Binding-site contacts:
Ligand atom O5 contacts residue ASN52 of chain 1.B at 2.3 Å (h-bond).
Ligand atom C3 contacts residue ASN52 of chain 1.B at 3.9 Å.
Ligand atom C5 contacts residue ASN52 of chain 1.B at 3.6 Å.
Ligand atom C1 contacts residue ASN52 of chain 1.B at 1.5 Å.
Ligand atom C8 contacts residue ASN52 of chain 1.B at 3.9 Å.
Ligand atom C8 contacts residue SER54 of chain 1.B at 3.2 Å.
Ligand atom C7 contacts residue VAL45 of chain 1.B at 4.4 Å (hydrophobic).
Ligand atom C2 contacts residue ASN52 of chain 1.B at 2.7 Å.
Ligand atom C8 contacts residue SER53 of chain 1.B at 3.8 Å.
Ligand atom C7 contacts residue ASN52 of chain 1.B at 4.3 Å.
Ligand atom C4 contacts residue ASN52 of chain 1.B at 4.3 Å.
Ligand atom C7 contacts residue SER54 of chain 1.B at 3.3 Å.
Ligand atom C1 contacts residue ASN47 of chain 1.B at 4.5 Å.
Ligand atom C7 contacts residue SER53 of chain 1.B at 4.3 Å.
Ligand atom N2 contacts residue ASN52 of chain 1.B at 3.1 Å (h-bond).
Ligand atom O7 contacts residue SER54 of chain 1.B at 2.8 Å (h-bond).
Ligand atom C8 contacts residue GLU34 of chain 1.B at 4.2 Å.
Ligand atom C8 contacts residue VAL45 of chain 1.B at 3.1 Å (hydrophobic).

Sequence of chain 1.B:
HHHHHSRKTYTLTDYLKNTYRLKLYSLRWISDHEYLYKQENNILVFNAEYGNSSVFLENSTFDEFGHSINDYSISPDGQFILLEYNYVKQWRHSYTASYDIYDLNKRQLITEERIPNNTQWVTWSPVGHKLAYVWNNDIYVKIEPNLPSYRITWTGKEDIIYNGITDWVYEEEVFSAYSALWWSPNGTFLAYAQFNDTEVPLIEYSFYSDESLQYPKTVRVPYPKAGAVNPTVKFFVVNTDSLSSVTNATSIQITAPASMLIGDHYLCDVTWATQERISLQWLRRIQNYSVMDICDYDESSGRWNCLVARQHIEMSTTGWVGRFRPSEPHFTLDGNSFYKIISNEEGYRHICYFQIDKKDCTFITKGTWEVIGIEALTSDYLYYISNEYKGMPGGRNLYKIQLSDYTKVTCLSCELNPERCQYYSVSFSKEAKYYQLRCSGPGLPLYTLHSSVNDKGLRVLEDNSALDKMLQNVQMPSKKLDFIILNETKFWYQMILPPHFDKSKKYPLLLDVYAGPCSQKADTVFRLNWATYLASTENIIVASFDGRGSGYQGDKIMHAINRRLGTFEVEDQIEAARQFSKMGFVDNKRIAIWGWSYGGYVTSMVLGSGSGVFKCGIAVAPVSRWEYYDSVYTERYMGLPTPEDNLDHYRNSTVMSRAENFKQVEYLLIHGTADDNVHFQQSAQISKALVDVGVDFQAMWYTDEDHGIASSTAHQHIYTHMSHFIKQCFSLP

This small molecule binds to this protein.
Small molecule (SMILES): CC(=O)N[C@@H]1[C@@H](O)[C@H](O)[C@@H](CO)O[C@H]1O